Binding-site contacts:
Ligand atom O5 contacts residue LEU89 of chain 1.C at 4.3 Å.
Ligand atom O6 contacts residue LEU89 of chain 1.C at 4.2 Å.
Ligand atom C8 contacts residue ASP200 of chain 1.C at 4.0 Å.
Ligand atom O6 contacts residue ASP85 of chain 1.C at 4.1 Å.
Ligand atom C7 contacts residue ASP200 of chain 1.C at 3.7 Å.
Ligand atom C5 contacts residue LYS88 of chain 1.C at 4.4 Å.
Ligand atom C6 contacts residue ASP85 of chain 1.C at 4.3 Å.
Ligand atom C2 contacts residue ASN92 of chain 1.C at 2.5 Å.
Ligand atom C7 contacts residue GLU199 of chain 1.C at 4.3 Å.
Ligand atom C8 contacts residue GLU199 of chain 1.C at 3.2 Å.
Ligand atom C5 contacts residue ASN92 of chain 1.C at 3.6 Å.
Ligand atom C1 contacts residue ASP200 of chain 1.C at 4.1 Å.
Ligand atom O7 contacts residue ASN92 of chain 1.C at 3.9 Å.
Ligand atom O5 contacts residue LYS88 of chain 1.C at 3.8 Å.
Ligand atom C6 contacts residue LEU89 of chain 1.C at 4.2 Å (hydrophobic).
Ligand atom C1 contacts residue ASN92 of chain 1.C at 1.4 Å.
Ligand atom C3 contacts residue ASN92 of chain 1.C at 3.9 Å.
Ligand atom C7 contacts residue ASN92 of chain 1.C at 3.7 Å.
Ligand atom C4 contacts residue ASN92 of chain 1.C at 4.2 Å.
Ligand atom O7 contacts residue ASP200 of chain 1.C at 3.5 Å (salt-bridge).
Ligand atom O6 contacts residue LEU500 of chain 1.C at 4.2 Å.
Ligand atom N2 contacts residue GLU199 of chain 1.C at 4.5 Å.
Ligand atom C6 contacts residue LYS88 of chain 1.C at 3.7 Å.
Ligand atom O5 contacts residue ASN92 of chain 1.C at 2.3 Å (h-bond).
Ligand atom C4 contacts residue LYS88 of chain 1.C at 4.4 Å.
Ligand atom N2 contacts residue ASP200 of chain 1.C at 4.3 Å.
Ligand atom N2 contacts residue ASN92 of chain 1.C at 3.0 Å (h-bond).

Sequence of chain 1.C:
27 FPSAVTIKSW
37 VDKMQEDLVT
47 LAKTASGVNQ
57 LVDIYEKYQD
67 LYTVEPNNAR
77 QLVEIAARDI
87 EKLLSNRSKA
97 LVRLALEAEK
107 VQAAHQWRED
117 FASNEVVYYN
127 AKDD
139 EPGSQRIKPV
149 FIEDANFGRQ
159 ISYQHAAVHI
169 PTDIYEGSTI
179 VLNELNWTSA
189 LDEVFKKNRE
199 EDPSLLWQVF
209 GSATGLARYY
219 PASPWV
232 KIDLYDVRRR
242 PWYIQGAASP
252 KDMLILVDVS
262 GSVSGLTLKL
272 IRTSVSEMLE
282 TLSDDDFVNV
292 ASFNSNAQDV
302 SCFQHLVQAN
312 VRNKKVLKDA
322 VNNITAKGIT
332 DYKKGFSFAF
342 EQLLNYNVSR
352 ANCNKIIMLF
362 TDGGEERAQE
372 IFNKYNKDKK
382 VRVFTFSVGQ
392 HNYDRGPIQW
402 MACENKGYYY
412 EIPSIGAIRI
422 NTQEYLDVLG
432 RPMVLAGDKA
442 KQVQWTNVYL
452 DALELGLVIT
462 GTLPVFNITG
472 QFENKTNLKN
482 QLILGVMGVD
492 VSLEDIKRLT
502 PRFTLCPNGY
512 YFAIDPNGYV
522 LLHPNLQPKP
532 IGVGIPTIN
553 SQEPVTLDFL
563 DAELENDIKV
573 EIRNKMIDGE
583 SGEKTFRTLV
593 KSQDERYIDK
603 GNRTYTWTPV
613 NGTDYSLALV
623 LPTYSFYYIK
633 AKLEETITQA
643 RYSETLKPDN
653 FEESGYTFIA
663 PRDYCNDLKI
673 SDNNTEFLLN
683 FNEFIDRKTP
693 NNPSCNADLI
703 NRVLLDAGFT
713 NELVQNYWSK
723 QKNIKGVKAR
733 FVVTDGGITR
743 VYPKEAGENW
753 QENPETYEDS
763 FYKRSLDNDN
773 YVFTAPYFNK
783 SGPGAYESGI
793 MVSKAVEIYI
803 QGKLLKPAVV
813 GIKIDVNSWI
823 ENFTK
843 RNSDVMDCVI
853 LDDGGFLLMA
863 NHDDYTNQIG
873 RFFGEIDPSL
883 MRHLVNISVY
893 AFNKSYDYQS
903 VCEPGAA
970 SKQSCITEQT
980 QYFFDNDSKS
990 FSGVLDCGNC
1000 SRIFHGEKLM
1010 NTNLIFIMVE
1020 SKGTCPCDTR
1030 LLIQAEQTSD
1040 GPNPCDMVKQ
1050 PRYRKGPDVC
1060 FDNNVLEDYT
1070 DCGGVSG

A small-molecule ligand and the protein it binds are described below.
Small molecule (SMILES): CC(=O)N[C@@H]1[C@@H](O)[C@H](O)[C@@H](CO)O[C@H]1O